Binding-site contacts:
Ligand atom C10 contacts residue TYR218 of chain 1.B at 4.1 Å (hydrophobic).
Ligand atom S contacts residue SER61 of chain 1.B at 3.8 Å.
Ligand atom N1 contacts residue TYR218 of chain 1.B at 3.4 Å.
Ligand atom N contacts residue ALA315 of chain 1.B at 2.6 Å (h-bond).
Ligand atom C4 contacts residue LEU116 of chain 1.B at 3.6 Å (hydrophobic).
Ligand atom C12 contacts residue GLN117 of chain 1.B at 3.4 Å.
Ligand atom O1 contacts residue GLY314 of chain 1.B at 3.5 Å.
Ligand atom C8 contacts residue ALA315 of chain 1.B at 3.8 Å (hydrophobic).
Ligand atom N1 contacts residue ALA315 of chain 1.B at 4.2 Å.
Ligand atom C9 contacts residue ALA315 of chain 1.B at 3.5 Å (hydrophobic).
Ligand atom O2 contacts residue TYR218 of chain 1.B at 3.0 Å.
Ligand atom C11 contacts residue GLN117 of chain 1.B at 3.9 Å.
Ligand atom O2 contacts residue SER61 of chain 1.B at 3.1 Å (h-bond).
Ligand atom N contacts residue SER61 of chain 1.B at 4.1 Å.
Ligand atom O1 contacts residue SER61 of chain 1.B at 2.5 Å (h-bond).
Ligand atom C9 contacts residue TYR218 of chain 1.B at 3.6 Å (hydrophobic).
Ligand atom O2 contacts residue GLY60 of chain 1.B at 3.6 Å.
Ligand atom O2 contacts residue LYS64 of chain 1.B at 4.1 Å.
Ligand atom O3 contacts residue LYS64 of chain 1.B at 4.0 Å.
Ligand atom O3 contacts residue SER61 of chain 1.B at 3.6 Å (h-bond).
Ligand atom O3 contacts residue GLN117 of chain 1.B at 4.1 Å.
Ligand atom S contacts residue ASN149 of chain 1.B at 3.8 Å.
Ligand atom C9 contacts residue THR316 of chain 1.B at 3.9 Å.
Ligand atom C contacts residue SER61 of chain 1.B at 3.3 Å.
Ligand atom O3 contacts residue ASN149 of chain 1.B at 2.8 Å (h-bond).
Ligand atom C3 contacts residue LEU116 of chain 1.B at 3.6 Å (hydrophobic).
Ligand atom C10 contacts residue VAL208 of chain 1.B at 4.1 Å (hydrophobic).
Ligand atom C10 contacts residue THR316 of chain 1.B at 4.1 Å.
Ligand atom C contacts residue ALA315 of chain 1.B at 3.5 Å (hydrophobic).
Ligand atom C4 contacts residue LEU290 of chain 1.B at 4.0 Å (hydrophobic).
Ligand atom O1 contacts residue ALA315 of chain 1.B at 2.8 Å (h-bond).
Ligand atom C12 contacts residue ASN149 of chain 1.B at 3.9 Å.
Ligand atom O contacts residue ALA315 of chain 1.B at 3.5 Å (h-bond).
Ligand atom N1 contacts residue ASN149 of chain 1.B at 3.9 Å.
Ligand atom C2 contacts residue TYR147 of chain 1.B at 4.2 Å (hydrophobic).
Ligand atom C1 contacts residue SER61 of chain 1.B at 3.4 Å.
Ligand atom S contacts residue TYR218 of chain 1.B at 4.0 Å.
Ligand atom S contacts residue ALA315 of chain 1.B at 3.6 Å (h-bond).
Ligand atom C7 contacts residue ALA315 of chain 1.B at 4.0 Å (hydrophobic).
Ligand atom O2 contacts residue ALA315 of chain 1.B at 3.4 Å (h-bond).

Sequence of chain 1.B:
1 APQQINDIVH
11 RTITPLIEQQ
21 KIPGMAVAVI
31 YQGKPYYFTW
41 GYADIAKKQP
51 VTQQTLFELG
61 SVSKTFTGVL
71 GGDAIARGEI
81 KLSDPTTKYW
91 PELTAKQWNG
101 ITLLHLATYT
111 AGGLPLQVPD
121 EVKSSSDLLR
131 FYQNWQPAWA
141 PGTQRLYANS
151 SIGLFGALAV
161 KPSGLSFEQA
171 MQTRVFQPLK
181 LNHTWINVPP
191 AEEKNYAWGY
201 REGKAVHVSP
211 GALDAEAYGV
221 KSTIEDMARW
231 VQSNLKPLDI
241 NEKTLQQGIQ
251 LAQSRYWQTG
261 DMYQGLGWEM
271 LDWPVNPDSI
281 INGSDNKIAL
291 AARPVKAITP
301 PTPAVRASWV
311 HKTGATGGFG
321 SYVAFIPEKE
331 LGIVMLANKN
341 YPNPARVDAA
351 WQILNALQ

The protein below binds the small molecule below.
Small molecule (SMILES): O=C(O)[C@@H]1CCCCCC[C@@H]1NS(=O)(=O)N1CCCC1